Sequence of chain 1.C:
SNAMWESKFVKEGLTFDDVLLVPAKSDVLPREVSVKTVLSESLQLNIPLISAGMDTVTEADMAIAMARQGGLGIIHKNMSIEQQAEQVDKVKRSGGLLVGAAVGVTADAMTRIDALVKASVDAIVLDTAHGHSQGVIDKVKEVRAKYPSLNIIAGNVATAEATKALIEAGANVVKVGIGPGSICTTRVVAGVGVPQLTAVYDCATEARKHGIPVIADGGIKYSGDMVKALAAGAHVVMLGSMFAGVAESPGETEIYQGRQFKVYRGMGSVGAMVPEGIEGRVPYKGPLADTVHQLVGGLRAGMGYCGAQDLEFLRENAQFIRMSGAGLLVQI

A small-molecule ligand and the protein it binds are described below.
Small molecule (SMILES): Cn1nc(CC(=O)Nc2ccc3oc4c(c3c2)CCCC4)c2ccccc2c1=O

Binding-site contacts:
Ligand atom O24 contacts residue PRO51 of chain 1.C at 3.9 Å.
Ligand atom N1 contacts residue ALA150 of chain 1.A at 3.9 Å.
Ligand atom C8 contacts residue GLY289 of chain 1.A at 4.0 Å.
Ligand atom C25 contacts residue PRO51 of chain 1.C at 4.0 Å (hydrophobic).
Ligand atom C15 contacts residue MET288 of chain 1.A at 3.9 Å (hydrophobic).
Ligand atom C9 contacts residue IMP1 of chain 1.E at 4.0 Å.
Ligand atom C17 contacts residue IMP1 of chain 1.E at 3.1 Å.
Ligand atom C13 contacts residue MET294 of chain 1.A at 3.6 Å (hydrophobic).
Ligand atom N11 contacts residue GLU313 of chain 1.A at 3.2 Å (salt-bridge).
Ligand atom C14 contacts residue MET288 of chain 1.A at 3.8 Å (hydrophobic).
Ligand atom C1 contacts residue ALA150 of chain 1.A at 3.8 Å (hydrophobic).
Ligand atom C6 contacts residue ALA150 of chain 1.A at 4.0 Å (hydrophobic).
Ligand atom C23 contacts residue ALA150 of chain 1.A at 4.0 Å (hydrophobic).
Ligand atom N11 contacts residue ALA150 of chain 1.A at 3.5 Å.
Ligand atom C19 contacts residue PRO51 of chain 1.C at 3.8 Å (hydrophobic).
Ligand atom C27 contacts residue SER47 of chain 1.C at 3.7 Å.
Ligand atom C25 contacts residue VAL49 of chain 1.C at 3.9 Å (hydrophobic).
Ligand atom C29 contacts residue LEU50 of chain 1.C at 3.2 Å (hydrophobic).
Ligand atom C27 contacts residue SER154 of chain 1.A at 3.7 Å.
Ligand atom N10 contacts residue GLU313 of chain 1.A at 4.0 Å.
Ligand atom N10 contacts residue ALA150 of chain 1.A at 3.8 Å.
Ligand atom O1 contacts residue ALA150 of chain 1.A at 3.8 Å.
Ligand atom C28 contacts residue LEU50 of chain 1.C at 4.0 Å (hydrophobic).
Ligand atom N1 contacts residue GLU313 of chain 1.A at 4.0 Å.
Ligand atom C18 contacts residue ALA338 of chain 1.C at 3.8 Å (hydrophobic).
Ligand atom C27 contacts residue VAL49 of chain 1.C at 3.2 Å (hydrophobic).
Ligand atom C18 contacts residue GLU313 of chain 1.A at 4.0 Å.
Ligand atom C27 contacts residue GLY341 of chain 1.C at 3.9 Å.
Ligand atom O24 contacts residue TYR342 of chain 1.C at 3.8 Å.
Ligand atom N10 contacts residue IMP1 of chain 1.E at 3.8 Å.
Ligand atom O16 contacts residue IMP1 of chain 1.E at 3.5 Å.
Ligand atom C28 contacts residue SER154 of chain 1.A at 3.0 Å.
Ligand atom C15 contacts residue GLY289 of chain 1.A at 4.0 Å.
Ligand atom C20 contacts residue PRO51 of chain 1.C at 3.7 Å (hydrophobic).
Ligand atom C19 contacts residue TYR342 of chain 1.C at 3.8 Å (hydrophobic).
Ligand atom C18 contacts residue TYR342 of chain 1.C at 3.8 Å (hydrophobic).
Ligand atom C22 contacts residue ALA150 of chain 1.A at 4.0 Å (hydrophobic).
Ligand atom C19 contacts residue ALA338 of chain 1.C at 3.2 Å (hydrophobic).
Ligand atom O24 contacts residue GLY341 of chain 1.C at 3.4 Å.
Ligand atom C17 contacts residue GLU313 of chain 1.A at 3.8 Å.

Sequence of chain 1.A:
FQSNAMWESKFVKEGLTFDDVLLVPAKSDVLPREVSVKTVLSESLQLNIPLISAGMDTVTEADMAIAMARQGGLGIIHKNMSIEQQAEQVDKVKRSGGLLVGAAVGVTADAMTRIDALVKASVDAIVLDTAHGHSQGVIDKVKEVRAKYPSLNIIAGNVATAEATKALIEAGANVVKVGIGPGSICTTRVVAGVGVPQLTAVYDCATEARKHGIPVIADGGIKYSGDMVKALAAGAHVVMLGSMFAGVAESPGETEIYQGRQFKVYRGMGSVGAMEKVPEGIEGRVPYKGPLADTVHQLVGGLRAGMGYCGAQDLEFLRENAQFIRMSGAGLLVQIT